Sequence of chain 1.E:
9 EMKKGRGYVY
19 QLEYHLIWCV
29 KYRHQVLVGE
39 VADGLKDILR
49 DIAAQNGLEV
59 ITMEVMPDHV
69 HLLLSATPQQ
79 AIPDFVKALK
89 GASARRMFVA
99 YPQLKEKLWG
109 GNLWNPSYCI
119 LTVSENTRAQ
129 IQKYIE

Binding-site contacts:
Ligand atom C4 contacts residue TRP107 of chain 1.F at 3.3 Å (hydrophobic).
Ligand atom C5 contacts residue TYR30 of chain 1.F at 3.5 Å (hydrophobic).
Ligand atom C4' contacts residue ARG31 of chain 1.F at 3.6 Å.
Ligand atom N3 contacts residue ARG31 of chain 1.F at 2.9 Å (salt-bridge).
Ligand atom O4 contacts residue TYR30 of chain 1.F at 3.8 Å.
Ligand atom C2' contacts residue TYR132 of chain 1.E at 3.5 Å (hydrophobic).
Ligand atom O2 contacts residue CYS27 of chain 1.F at 3.2 Å (h-bond).
Ligand atom C7 contacts residue TRP107 of chain 1.F at 3.6 Å (hydrophobic).
Ligand atom C7 contacts residue TYR30 of chain 1.F at 3.2 Å (hydrophobic).
Ligand atom C5 contacts residue TYR132 of chain 1.E at 3.5 Å (hydrophobic).
Ligand atom C4' contacts residue ARG31 of chain 1.F at 3.6 Å.
Ligand atom O4' contacts residue TYR30 of chain 1.F at 3.7 Å.
Ligand atom O3' contacts residue TYR132 of chain 1.E at 3.6 Å.
Ligand atom O2 contacts residue TRP107 of chain 1.F at 3.7 Å.
Ligand atom O2 contacts residue HIS32 of chain 1.F at 3.2 Å (h-bond).
Ligand atom N3 contacts residue TYR30 of chain 1.F at 3.6 Å.
Ligand atom O2 contacts residue LYS105 of chain 1.F at 3.8 Å.
Ligand atom C6 contacts residue TYR30 of chain 1.F at 3.7 Å (hydrophobic).
Ligand atom O4 contacts residue LYS105 of chain 1.F at 3.7 Å.
Ligand atom C7 contacts residue TYR132 of chain 1.E at 3.4 Å (hydrophobic).
Ligand atom C2' contacts residue TYR30 of chain 1.F at 3.7 Å (hydrophobic).
Ligand atom O2 contacts residue ARG31 of chain 1.F at 3.2 Å (salt-bridge).
Ligand atom O3' contacts residue ILE133 of chain 1.E at 2.9 Å (h-bond).
Ligand atom C5' contacts residue ARG31 of chain 1.F at 3.4 Å.
Ligand atom C4 contacts residue TYR30 of chain 1.F at 3.4 Å (hydrophobic).
Ligand atom O4 contacts residue LEU106 of chain 1.F at 3.7 Å.
Ligand atom C4 contacts residue ARG31 of chain 1.F at 3.8 Å.
Ligand atom C3' contacts residue TYR132 of chain 1.E at 3.5 Å (hydrophobic).
Ligand atom O4' contacts residue ARG31 of chain 1.F at 3.0 Å (salt-bridge).
Ligand atom O3' contacts residue TYR30 of chain 1.F at 3.6 Å (h-bond).
Ligand atom C4' contacts residue TYR30 of chain 1.F at 3.5 Å (hydrophobic).
Ligand atom C2 contacts residue TRP107 of chain 1.F at 3.5 Å (hydrophobic).
Ligand atom C5 contacts residue TRP107 of chain 1.F at 3.6 Å (hydrophobic).
Ligand atom C1' contacts residue ARG31 of chain 1.F at 3.4 Å.
Ligand atom O4' contacts residue ARG31 of chain 1.F at 3.0 Å.
Ligand atom O3' contacts residue HIS67 of chain 1.F at 3.5 Å (h-bond).
Ligand atom N3 contacts residue TRP107 of chain 1.F at 3.4 Å.
Ligand atom C4' contacts residue HIS67 of chain 1.F at 3.6 Å.
Ligand atom O4 contacts residue TRP107 of chain 1.F at 2.4 Å (h-bond).
Ligand atom N3 contacts residue LYS105 of chain 1.F at 3.0 Å (salt-bridge).

The protein below binds the small molecule below.
Small molecule (SMILES): Cc1cn([C@H]2C[C@H](O[P](=O)(O)OC[C@H]3O[C@@H](n4cc(C)c(=O)[nH]c4=O)C[C@@H]3O[P](=O)(O)OC[C@H]3O[C@@H](n4cnc5c(=O)nc(N)[nH]c54)C[C@@H]3O[P](=O)(O)OC[C@H]3O[C@@H](n4cnc5c(N)ncnc54)C[C@@H]3O[P](=O)(O)OC[C@H]3O[C@@H](n4cc(C)c(=O)[nH]c4=O)C[C@@H]3O)[C@@H](CO)O2)c(=O)[nH]c1=O

Sequence of chain 1.F:
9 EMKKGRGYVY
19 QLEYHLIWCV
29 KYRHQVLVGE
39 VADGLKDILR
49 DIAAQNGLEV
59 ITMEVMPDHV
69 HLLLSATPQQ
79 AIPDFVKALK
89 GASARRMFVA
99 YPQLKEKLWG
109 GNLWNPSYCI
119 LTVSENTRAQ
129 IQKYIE